This small molecule binds to this protein.
Small molecule (SMILES): CC(=O)N[C@H]1[C@H](O[C@H]2[C@H](O)[C@@H](NC(C)=O)CO[C@@H]2CO[C@@H]2O[C@@H](C)[C@@H](O)[C@@H](O)[C@@H]2O)O[C@H](CO)[C@@H](O[C@H]2O[C@H](CO[C@H]3O[C@H](CO)[C@@H](O)[C@H](O)[C@@H]3O)[C@@H](O)[C@H](O[C@H]3O[C@H](CO)[C@@H](O)[C@H](O)[C@@H]3O)[C@@H]2O)[C@@H]1O

Sequence of chain 1.H:
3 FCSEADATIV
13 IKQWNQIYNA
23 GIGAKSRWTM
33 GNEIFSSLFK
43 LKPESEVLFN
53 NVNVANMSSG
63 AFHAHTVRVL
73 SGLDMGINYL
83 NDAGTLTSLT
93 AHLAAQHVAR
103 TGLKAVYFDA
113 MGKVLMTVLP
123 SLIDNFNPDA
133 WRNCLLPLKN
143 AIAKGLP

Sequence of chain 1.E:
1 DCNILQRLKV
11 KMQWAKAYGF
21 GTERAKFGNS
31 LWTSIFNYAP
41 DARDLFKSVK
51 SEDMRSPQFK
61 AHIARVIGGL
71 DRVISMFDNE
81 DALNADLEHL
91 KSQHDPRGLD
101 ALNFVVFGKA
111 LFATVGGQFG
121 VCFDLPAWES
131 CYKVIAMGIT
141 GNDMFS

Binding-site contacts:
Ligand atom C1 contacts residue ASN58 of chain 1.H at 1.4 Å.
Ligand atom C6 contacts residue SER61 of chain 1.H at 3.6 Å.
Ligand atom O5 contacts residue GLY62 of chain 1.H at 4.5 Å.
Ligand atom O5 contacts residue SER60 of chain 1.H at 4.5 Å.
Ligand atom C1 contacts residue SER60 of chain 1.H at 4.2 Å.
Ligand atom C5 contacts residue SER61 of chain 1.H at 4.5 Å.
Ligand atom O7 contacts residue ASN58 of chain 1.H at 3.4 Å (h-bond).
Ligand atom O5 contacts residue SER61 of chain 1.H at 4.3 Å.
Ligand atom C5 contacts residue ASN58 of chain 1.H at 3.6 Å.
Ligand atom O2 contacts residue ASP81 of chain 1.E at 3.3 Å (salt-bridge).
Ligand atom C3 contacts residue ASN58 of chain 1.H at 3.8 Å.
Ligand atom C6 contacts residue SER60 of chain 1.H at 4.1 Å.
Ligand atom C2 contacts residue ASP81 of chain 1.E at 3.9 Å.
Ligand atom C2 contacts residue ASN58 of chain 1.H at 2.4 Å.
Ligand atom C6 contacts residue ASN55 of chain 1.H at 3.9 Å.
Ligand atom O5 contacts residue SER61 of chain 1.H at 3.8 Å.
Ligand atom O5 contacts residue SER60 of chain 1.H at 4.1 Å.
Ligand atom O5 contacts residue ASN58 of chain 1.H at 2.4 Å (h-bond).
Ligand atom C6 contacts residue ASN58 of chain 1.H at 3.4 Å.
Ligand atom C4 contacts residue ASN58 of chain 1.H at 4.2 Å.
Ligand atom C5 contacts residue SER60 of chain 1.H at 4.3 Å.
Ligand atom C5 contacts residue ASN58 of chain 1.H at 3.9 Å.
Ligand atom C7 contacts residue ASN58 of chain 1.H at 3.5 Å.
Ligand atom N2 contacts residue ASN58 of chain 1.H at 2.9 Å (h-bond).
Ligand atom O5 contacts residue ASN58 of chain 1.H at 4.1 Å.